Sequence of chain 1.B:
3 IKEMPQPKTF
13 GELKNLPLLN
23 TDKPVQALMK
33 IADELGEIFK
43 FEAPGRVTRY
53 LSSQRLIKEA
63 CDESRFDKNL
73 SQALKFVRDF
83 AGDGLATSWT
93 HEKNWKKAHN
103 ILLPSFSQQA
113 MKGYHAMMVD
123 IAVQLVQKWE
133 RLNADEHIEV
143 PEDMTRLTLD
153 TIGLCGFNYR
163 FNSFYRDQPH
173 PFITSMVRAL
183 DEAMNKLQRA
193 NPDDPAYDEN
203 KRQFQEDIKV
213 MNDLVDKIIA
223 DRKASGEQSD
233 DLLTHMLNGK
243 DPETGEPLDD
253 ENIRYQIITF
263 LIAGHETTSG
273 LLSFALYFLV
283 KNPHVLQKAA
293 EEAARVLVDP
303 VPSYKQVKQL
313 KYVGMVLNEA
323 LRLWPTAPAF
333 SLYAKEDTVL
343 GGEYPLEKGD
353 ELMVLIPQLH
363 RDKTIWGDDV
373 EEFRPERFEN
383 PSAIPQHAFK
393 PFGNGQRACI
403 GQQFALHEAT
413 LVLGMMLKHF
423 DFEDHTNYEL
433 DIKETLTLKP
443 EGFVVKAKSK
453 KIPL

Binding-site contacts:
Ligand atom CAD contacts residue HEM1 of chain 1.Q at 3.5 Å.
Ligand atom CAE contacts residue HEM1 of chain 1.Q at 4.4 Å.
Ligand atom CAH contacts residue ALA88 of chain 1.B at 3.6 Å (hydrophobic).
Ligand atom CAH contacts residue LEU438 of chain 1.B at 4.2 Å (hydrophobic).
Ligand atom CAH contacts residue LEU76 of chain 1.B at 4.3 Å (hydrophobic).
Ligand atom CAF contacts residue ALA88 of chain 1.B at 3.5 Å (hydrophobic).
Ligand atom CAB contacts residue ALA88 of chain 1.B at 3.7 Å (hydrophobic).
Ligand atom CAC contacts residue HEM1 of chain 1.Q at 3.6 Å.
Ligand atom CAG contacts residue LEU76 of chain 1.B at 3.7 Å (hydrophobic).
Ligand atom CAE contacts residue D0L1 of chain 1.R at 3.5 Å.
Ligand atom CAD contacts residue ALA88 of chain 1.B at 4.2 Å (hydrophobic).
Ligand atom CAA contacts residue ILE264 of chain 1.B at 3.8 Å (hydrophobic).
Ligand atom CAA contacts residue THR261 of chain 1.B at 4.1 Å.
Ligand atom CAB contacts residue LEU438 of chain 1.B at 4.3 Å (hydrophobic).
Ligand atom CAB contacts residue VAL79 of chain 1.B at 4.2 Å (hydrophobic).
Ligand atom CAB contacts residue THR89 of chain 1.B at 4.5 Å.
Ligand atom CAA contacts residue VAL79 of chain 1.B at 4.1 Å (hydrophobic).
Ligand atom CAG contacts residue LEU438 of chain 1.B at 4.0 Å (hydrophobic).
Ligand atom CAA contacts residue ALA88 of chain 1.B at 4.1 Å (hydrophobic).
Ligand atom CAB contacts residue ILE264 of chain 1.B at 4.3 Å (hydrophobic).
Ligand atom CAG contacts residue ALA88 of chain 1.B at 4.3 Å (hydrophobic).
Ligand atom CAB contacts residue LEU76 of chain 1.B at 4.3 Å (hydrophobic).
Ligand atom CAG contacts residue D0L1 of chain 1.R at 4.0 Å.

The small molecule below binds the protein below.
Small molecule (SMILES): C=Cc1ccccc1